Binding-site contacts:
Ligand atom C5 contacts residue GLU151 of chain 1.D at 4.5 Å.
Ligand atom C2 contacts residue GLU151 of chain 1.D at 3.2 Å.
Ligand atom O4 contacts residue LYS150 of chain 1.D at 4.3 Å.
Ligand atom C8 contacts residue TYR153 of chain 1.D at 3.8 Å (hydrophobic).
Ligand atom N2 contacts residue ASN136 of chain 1.D at 2.9 Å (h-bond).
Ligand atom C8 contacts residue GLU151 of chain 1.D at 3.2 Å.
Ligand atom O3 contacts residue GLU151 of chain 1.D at 4.5 Å.
Ligand atom O7 contacts residue ASN136 of chain 1.D at 3.0 Å (h-bond).
Ligand atom C3 contacts residue ASN136 of chain 1.D at 3.8 Å.
Ligand atom C8 contacts residue ASN136 of chain 1.D at 4.4 Å.
Ligand atom C1 contacts residue ASN136 of chain 1.D at 1.4 Å.
Ligand atom N2 contacts residue GLU151 of chain 1.D at 2.4 Å (salt-bridge).
Ligand atom C7 contacts residue ASN136 of chain 1.D at 3.2 Å.
Ligand atom C7 contacts residue GLU151 of chain 1.D at 3.1 Å.
Ligand atom C5 contacts residue ASN136 of chain 1.D at 3.6 Å.
Ligand atom C2 contacts residue ASN136 of chain 1.D at 2.4 Å.
Ligand atom C1 contacts residue GLU151 of chain 1.D at 3.3 Å.
Ligand atom C4 contacts residue ASN136 of chain 1.D at 4.2 Å.
Ligand atom C5 contacts residue LYS150 of chain 1.D at 3.9 Å.
Ligand atom C6 contacts residue LYS150 of chain 1.D at 4.4 Å.
Ligand atom C3 contacts residue GLU151 of chain 1.D at 3.8 Å.
Ligand atom O7 contacts residue GLU151 of chain 1.D at 4.1 Å.
Ligand atom C7 contacts residue TYR153 of chain 1.D at 4.3 Å (hydrophobic).
Ligand atom O5 contacts residue GLU151 of chain 1.D at 4.4 Å.
Ligand atom O5 contacts residue ASN136 of chain 1.D at 2.3 Å (h-bond).

Sequence of chain 1.D:
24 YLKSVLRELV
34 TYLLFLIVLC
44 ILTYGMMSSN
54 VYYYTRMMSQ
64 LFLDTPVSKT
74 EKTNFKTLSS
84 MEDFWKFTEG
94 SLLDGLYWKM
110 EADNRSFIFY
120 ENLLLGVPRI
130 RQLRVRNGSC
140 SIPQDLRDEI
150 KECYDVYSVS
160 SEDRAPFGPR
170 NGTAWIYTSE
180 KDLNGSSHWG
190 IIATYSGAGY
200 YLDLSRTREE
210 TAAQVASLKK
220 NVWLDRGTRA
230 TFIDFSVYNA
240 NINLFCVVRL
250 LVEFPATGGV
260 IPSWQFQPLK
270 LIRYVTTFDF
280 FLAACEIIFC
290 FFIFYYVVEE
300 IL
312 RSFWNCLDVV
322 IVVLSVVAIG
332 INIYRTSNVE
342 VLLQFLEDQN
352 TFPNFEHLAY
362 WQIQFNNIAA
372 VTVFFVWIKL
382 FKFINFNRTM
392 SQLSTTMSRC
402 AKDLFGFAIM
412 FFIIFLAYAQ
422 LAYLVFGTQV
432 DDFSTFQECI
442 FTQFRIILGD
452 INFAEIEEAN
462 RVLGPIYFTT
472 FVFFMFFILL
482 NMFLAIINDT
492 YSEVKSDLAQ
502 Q

The protein below binds the small molecule below.
Small molecule (SMILES): CC(=O)N[C@@H]1[C@@H](O)[C@H](O)[C@@H](CO)O[C@H]1O